Sequence of chain 1.A:
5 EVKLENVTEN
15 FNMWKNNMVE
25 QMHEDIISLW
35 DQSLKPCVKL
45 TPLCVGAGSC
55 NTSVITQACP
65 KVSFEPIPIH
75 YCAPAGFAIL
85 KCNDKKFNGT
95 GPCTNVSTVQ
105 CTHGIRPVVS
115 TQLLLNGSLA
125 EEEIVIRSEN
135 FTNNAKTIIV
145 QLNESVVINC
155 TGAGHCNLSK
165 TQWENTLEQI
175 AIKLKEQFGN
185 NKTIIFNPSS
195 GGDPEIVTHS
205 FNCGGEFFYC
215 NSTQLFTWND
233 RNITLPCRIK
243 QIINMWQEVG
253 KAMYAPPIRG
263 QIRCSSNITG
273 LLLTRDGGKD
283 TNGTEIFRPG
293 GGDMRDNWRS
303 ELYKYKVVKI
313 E

The small molecule below binds the protein below.
Small molecule (SMILES): CC(=O)N[C@@H]1[C@@H](O)[C@H](O)[C@@H](CO)O[C@H]1O

Binding-site contacts:
Ligand atom O6 contacts residue GLU127 of chain 1.A at 3.2 Å.
Ligand atom O5 contacts residue ASN147 of chain 1.A at 2.4 Å (h-bond).
Ligand atom C3 contacts residue ASN147 of chain 1.A at 3.8 Å.
Ligand atom C5 contacts residue ILE128 of chain 1.A at 4.3 Å (hydrophobic).
Ligand atom C2 contacts residue ASN147 of chain 1.A at 2.4 Å.
Ligand atom O5 contacts residue ILE128 of chain 1.A at 3.4 Å (h-bond).
Ligand atom O5 contacts residue GLU126 of chain 1.A at 4.3 Å.
Ligand atom O6 contacts residue ILE128 of chain 1.A at 3.0 Å (h-bond).
Ligand atom C6 contacts residue GLU127 of chain 1.A at 3.5 Å.
Ligand atom C7 contacts residue ASN147 of chain 1.A at 3.0 Å.
Ligand atom N2 contacts residue ASN147 of chain 1.A at 2.8 Å (h-bond).
Ligand atom O5 contacts residue GLU127 of chain 1.A at 3.1 Å.
Ligand atom C8 contacts residue ASN147 of chain 1.A at 4.3 Å.
Ligand atom C1 contacts residue ILE128 of chain 1.A at 4.3 Å (hydrophobic).
Ligand atom C1 contacts residue ASN147 of chain 1.A at 1.4 Å.
Ligand atom C5 contacts residue GLN173 of chain 1.A at 3.9 Å.
Ligand atom C1 contacts residue GLU126 of chain 1.A at 4.1 Å.
Ligand atom O4 contacts residue GLN173 of chain 1.A at 3.3 Å (h-bond).
Ligand atom C5 contacts residue ASN147 of chain 1.A at 3.7 Å.
Ligand atom C4 contacts residue ASN147 of chain 1.A at 4.3 Å.
Ligand atom O7 contacts residue GLU125 of chain 1.A at 4.1 Å.
Ligand atom C7 contacts residue GLU126 of chain 1.A at 4.2 Å.
Ligand atom O7 contacts residue ASN147 of chain 1.A at 2.7 Å (h-bond).
Ligand atom C6 contacts residue GLN173 of chain 1.A at 3.3 Å.
Ligand atom C6 contacts residue LYS177 of chain 1.A at 4.4 Å.
Ligand atom C7 contacts residue GLU148 of chain 1.A at 3.8 Å.
Ligand atom C8 contacts residue GLU148 of chain 1.A at 3.5 Å.
Ligand atom C2 contacts residue GLU148 of chain 1.A at 4.3 Å.
Ligand atom O7 contacts residue GLU126 of chain 1.A at 3.0 Å (salt-bridge).
Ligand atom O6 contacts residue GLN173 of chain 1.A at 4.0 Å.
Ligand atom C4 contacts residue GLN173 of chain 1.A at 4.2 Å.
Ligand atom O6 contacts residue LYS177 of chain 1.A at 3.5 Å (salt-bridge).
Ligand atom C6 contacts residue ILE128 of chain 1.A at 4.1 Å (hydrophobic).
Ligand atom C2 contacts residue GLU126 of chain 1.A at 4.3 Å.
Ligand atom N2 contacts residue GLU148 of chain 1.A at 3.3 Å (salt-bridge).
Ligand atom C5 contacts residue GLU127 of chain 1.A at 4.1 Å.
Ligand atom C1 contacts residue GLU127 of chain 1.A at 3.9 Å.